Binding-site contacts:
Ligand atom OD1 contacts residue GLU191 of chain 1.A at 3.6 Å.
Ligand atom C contacts residue GLU191 of chain 1.A at 4.1 Å.
Ligand atom C contacts residue ALA91 of chain 1.A at 4.1 Å (hydrophobic).
Ligand atom CG2 contacts residue ASN174 of chain 1.A at 4.1 Å.
Ligand atom N contacts residue GLU191 of chain 1.A at 2.7 Å (salt-bridge).
Ligand atom C contacts residue PRO89 of chain 1.A at 4.3 Å (hydrophobic).
Ligand atom OXT contacts residue GLY141 of chain 1.A at 3.8 Å.
Ligand atom C contacts residue TYR61 of chain 1.A at 4.3 Å (hydrophobic).
Ligand atom C contacts residue ARG96 of chain 1.A at 3.5 Å.
Ligand atom CG2 contacts residue TYR61 of chain 1.A at 3.6 Å (hydrophobic).
Ligand atom O contacts residue ALA91 of chain 1.A at 3.0 Å (h-bond).
Ligand atom CD2 contacts residue VAL138 of chain 1.A at 3.9 Å (hydrophobic).
Ligand atom CG1 contacts residue THR143 of chain 1.A at 3.4 Å.
Ligand atom OD2 contacts residue GLY141 of chain 1.A at 3.5 Å.
Ligand atom CA contacts residue PRO89 of chain 1.A at 4.1 Å (hydrophobic).
Ligand atom CB1 contacts residue GLU191 of chain 1.A at 3.7 Å.
Ligand atom CD1 contacts residue GLU13 of chain 1.A at 3.7 Å.
Ligand atom O contacts residue TYR61 of chain 1.A at 3.8 Å.
Ligand atom CB contacts residue GLU191 of chain 1.A at 4.1 Å.
Ligand atom N contacts residue TYR217 of chain 1.A at 4.1 Å.
Ligand atom OD2 contacts residue THR143 of chain 1.A at 3.0 Å (h-bond).
Ligand atom CG1 contacts residue GLU191 of chain 1.A at 3.9 Å.
Ligand atom CD contacts residue PRO89 of chain 1.A at 3.2 Å (hydrophobic).
Ligand atom C contacts residue ALA142 of chain 1.A at 3.9 Å (hydrophobic).
Ligand atom OD1 contacts residue THR143 of chain 1.A at 2.7 Å (h-bond).
Ligand atom CD1 contacts residue ASN174 of chain 1.A at 3.3 Å.
Ligand atom CG contacts residue TYR61 of chain 1.A at 3.6 Å (hydrophobic).
Ligand atom N contacts residue PRO89 of chain 1.A at 2.8 Å (h-bond).
Ligand atom O contacts residue ARG96 of chain 1.A at 2.9 Å (salt-bridge).
Ligand atom CD1 contacts residue TYR61 of chain 1.A at 3.2 Å (hydrophobic).
Ligand atom OXT contacts residue ALA142 of chain 1.A at 3.0 Å (h-bond).
Ligand atom OD2 contacts residue ALA142 of chain 1.A at 3.1 Å (h-bond).
Ligand atom CD contacts residue TYR61 of chain 1.A at 3.6 Å (hydrophobic).
Ligand atom OD2 contacts residue GLU191 of chain 1.A at 4.3 Å.
Ligand atom CD contacts residue GLU191 of chain 1.A at 3.4 Å.
Ligand atom CA contacts residue GLU191 of chain 1.A at 3.1 Å.
Ligand atom OXT contacts residue ARG96 of chain 1.A at 2.9 Å (salt-bridge).
Ligand atom O contacts residue LEU90 of chain 1.A at 3.8 Å.
Ligand atom CD2 contacts residue TYR61 of chain 1.A at 3.4 Å (hydrophobic).
Ligand atom O contacts residue PRO89 of chain 1.A at 3.6 Å (h-bond).

This protein binds this small molecule.
Small molecule (SMILES): C=C(C)[C@H]1CN[C@H](C(=O)O)[C@H]1CC(=O)O

Sequence of chain 1.A:
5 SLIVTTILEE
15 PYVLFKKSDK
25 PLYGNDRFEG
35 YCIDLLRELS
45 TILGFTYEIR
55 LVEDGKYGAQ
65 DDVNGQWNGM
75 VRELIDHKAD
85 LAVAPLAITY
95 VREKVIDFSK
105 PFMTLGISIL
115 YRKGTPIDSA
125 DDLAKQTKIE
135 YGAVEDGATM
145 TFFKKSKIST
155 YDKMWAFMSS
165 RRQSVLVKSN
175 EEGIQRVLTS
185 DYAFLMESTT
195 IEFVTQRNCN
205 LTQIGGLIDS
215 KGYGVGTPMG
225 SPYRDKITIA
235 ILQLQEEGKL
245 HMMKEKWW